A small-molecule ligand and the protein it binds are described below.
Small molecule (SMILES): CC(C)CCC[C@@H](C)[C@H]1CC[C@H]2[C@@H]3CC=C4C[C@@H](OC(=O)CCC(=O)O)CC[C@]4(C)[C@H]3CC[C@]12C

Binding-site contacts:
Ligand atom CAP contacts residue ILE107 of chain 1.B at 4.2 Å (hydrophobic).
Ligand atom CAB contacts residue GLU100 of chain 1.B at 3.7 Å.
Ligand atom CBA contacts residue GLU100 of chain 1.B at 4.0 Å.
Ligand atom CAY contacts residue VAL130 of chain 1.B at 3.8 Å (hydrophobic).
Ligand atom CAU contacts residue ILE138 of chain 1.B at 4.2 Å (hydrophobic).
Ligand atom CBB contacts residue GLU100 of chain 1.B at 4.4 Å.
Ligand atom CAR contacts residue THR134 of chain 1.B at 3.8 Å.
Ligand atom CAC contacts residue GLU100 of chain 1.B at 3.7 Å.
Ligand atom CAL contacts residue ARG127 of chain 1.B at 3.7 Å.
Ligand atom CAJ contacts residue GLU100 of chain 1.B at 4.3 Å.
Ligand atom OAW contacts residue VAL130 of chain 1.B at 4.4 Å.
Ligand atom CAM contacts residue ARG127 of chain 1.B at 4.1 Å.
Ligand atom CAN contacts residue GLU100 of chain 1.B at 4.4 Å.
Ligand atom CAS contacts residue THR134 of chain 1.B at 4.0 Å.
Ligand atom CBH contacts residue THR134 of chain 1.B at 4.4 Å.
Ligand atom CAR contacts residue ILE131 of chain 1.B at 4.2 Å (hydrophobic).
Ligand atom CAJ contacts residue PRO189 of chain 1.B at 4.0 Å (hydrophobic).
Ligand atom CAS contacts residue ILE138 of chain 1.B at 4.1 Å (hydrophobic).
Ligand atom CAQ contacts residue ILE107 of chain 1.B at 4.0 Å (hydrophobic).
Ligand atom CAC contacts residue CYS103 of chain 1.B at 3.6 Å (hydrophobic).
Ligand atom CAU contacts residue VAL104 of chain 1.B at 4.3 Å (hydrophobic).
Ligand atom CAO contacts residue ILE192 of chain 1.B at 4.1 Å (hydrophobic).
Ligand atom OAF contacts residue ARG127 of chain 1.B at 3.4 Å (salt-bridge).
Ligand atom OAH contacts residue VAL130 of chain 1.B at 4.1 Å.
Ligand atom CBA contacts residue ILE184 of chain 1.B at 3.9 Å (hydrophobic).
Ligand atom CAA contacts residue ILE184 of chain 1.B at 3.7 Å (hydrophobic).
Ligand atom CAR contacts residue VAL130 of chain 1.B at 4.4 Å (hydrophobic).
Ligand atom CAB contacts residue ILE184 of chain 1.B at 4.4 Å (hydrophobic).
Ligand atom CBC contacts residue ILE131 of chain 1.B at 3.6 Å (hydrophobic).
Ligand atom CAU contacts residue VAL135 of chain 1.B at 4.0 Å (hydrophobic).
Ligand atom OAG contacts residue VAL130 of chain 1.B at 4.0 Å.
Ligand atom CAM contacts residue VAL130 of chain 1.B at 3.6 Å (hydrophobic).
Ligand atom OAW contacts residue ILE131 of chain 1.B at 3.6 Å.
Ligand atom CAT contacts residue THR134 of chain 1.B at 3.7 Å.
Ligand atom CAT contacts residue ILE131 of chain 1.B at 4.1 Å (hydrophobic).
Ligand atom CAA contacts residue ILE188 of chain 1.B at 4.0 Å (hydrophobic).
Ligand atom CAB contacts residue ILE138 of chain 1.B at 3.6 Å (hydrophobic).
Ligand atom CBA contacts residue PRO189 of chain 1.B at 4.4 Å (hydrophobic).
Ligand atom CAX contacts residue ARG127 of chain 1.B at 4.0 Å.
Ligand atom CAD contacts residue THR134 of chain 1.B at 4.0 Å.

Sequence of chain 1.B:
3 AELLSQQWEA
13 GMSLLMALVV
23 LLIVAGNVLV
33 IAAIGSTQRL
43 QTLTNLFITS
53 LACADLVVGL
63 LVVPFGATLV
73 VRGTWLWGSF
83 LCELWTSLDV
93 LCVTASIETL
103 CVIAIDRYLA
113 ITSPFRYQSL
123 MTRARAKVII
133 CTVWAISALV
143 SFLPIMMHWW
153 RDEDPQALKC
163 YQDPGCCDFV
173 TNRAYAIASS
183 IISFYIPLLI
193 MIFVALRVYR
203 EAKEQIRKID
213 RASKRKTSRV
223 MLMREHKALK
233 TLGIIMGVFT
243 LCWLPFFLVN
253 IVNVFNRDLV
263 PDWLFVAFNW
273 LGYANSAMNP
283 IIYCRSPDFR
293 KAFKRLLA